Sequence of chain 1.C:
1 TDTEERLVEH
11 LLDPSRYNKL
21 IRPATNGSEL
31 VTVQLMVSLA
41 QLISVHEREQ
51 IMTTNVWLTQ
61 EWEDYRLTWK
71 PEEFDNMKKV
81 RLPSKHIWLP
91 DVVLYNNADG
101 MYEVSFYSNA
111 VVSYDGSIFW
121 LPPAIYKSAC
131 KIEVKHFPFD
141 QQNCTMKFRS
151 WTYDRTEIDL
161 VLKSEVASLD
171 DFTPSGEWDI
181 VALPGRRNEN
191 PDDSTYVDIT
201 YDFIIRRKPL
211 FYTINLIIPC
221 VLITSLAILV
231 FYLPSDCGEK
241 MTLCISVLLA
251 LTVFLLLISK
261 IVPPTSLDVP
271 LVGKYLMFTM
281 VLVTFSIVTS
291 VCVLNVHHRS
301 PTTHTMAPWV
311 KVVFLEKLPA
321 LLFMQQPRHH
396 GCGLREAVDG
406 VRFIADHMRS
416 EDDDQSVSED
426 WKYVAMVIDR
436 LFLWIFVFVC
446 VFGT

Sequence of chain 1.F:
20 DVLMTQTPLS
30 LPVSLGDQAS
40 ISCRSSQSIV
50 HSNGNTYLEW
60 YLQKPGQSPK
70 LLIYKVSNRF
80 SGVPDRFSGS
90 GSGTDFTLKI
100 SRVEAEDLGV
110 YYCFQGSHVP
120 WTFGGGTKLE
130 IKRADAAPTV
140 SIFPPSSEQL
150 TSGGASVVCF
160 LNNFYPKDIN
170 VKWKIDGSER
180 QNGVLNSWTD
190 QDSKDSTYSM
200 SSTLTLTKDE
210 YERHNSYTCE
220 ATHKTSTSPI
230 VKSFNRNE

Binding-site contacts:
Ligand atom C7 contacts residue TYR122 of chain 1.G at 4.2 Å (hydrophobic).
Ligand atom C4 contacts residue ASP202 of chain 1.C at 4.1 Å.
Ligand atom N2 contacts residue TYR122 of chain 1.G at 3.3 Å (h-bond).
Ligand atom C6 contacts residue ASN54 of chain 1.F at 3.5 Å.
Ligand atom C1 contacts residue ASP202 of chain 1.C at 3.8 Å.
Ligand atom O5 contacts residue ASN143 of chain 1.C at 2.3 Å (h-bond).
Ligand atom C8 contacts residue TYR121 of chain 1.G at 3.8 Å (hydrophobic).
Ligand atom N2 contacts residue ASN143 of chain 1.C at 2.9 Å (h-bond).
Ligand atom O3 contacts residue ARG186 of chain 1.C at 3.4 Å (salt-bridge).
Ligand atom C1 contacts residue ASN143 of chain 1.C at 1.4 Å.
Ligand atom C8 contacts residue ILE204 of chain 1.C at 3.7 Å (hydrophobic).
Ligand atom C3 contacts residue ARG186 of chain 1.C at 4.2 Å.
Ligand atom C2 contacts residue TYR122 of chain 1.G at 4.1 Å (hydrophobic).
Ligand atom C2 contacts residue ASP202 of chain 1.C at 4.2 Å.
Ligand atom N2 contacts residue ILE204 of chain 1.C at 4.0 Å.
Ligand atom C4 contacts residue ASN143 of chain 1.C at 4.2 Å.
Ligand atom O7 contacts residue ASN52 of chain 1.F at 3.7 Å.
Ligand atom C5 contacts residue ASP202 of chain 1.C at 3.7 Å.
Ligand atom O6 contacts residue ASN54 of chain 1.F at 3.2 Å (h-bond).
Ligand atom O7 contacts residue ARG186 of chain 1.C at 3.2 Å (salt-bridge).
Ligand atom C8 contacts residue ARG186 of chain 1.C at 3.7 Å.
Ligand atom O3 contacts residue ASN52 of chain 1.F at 3.8 Å.
Ligand atom C7 contacts residue ARG186 of chain 1.C at 3.2 Å.
Ligand atom N2 contacts residue ARG186 of chain 1.C at 3.6 Å.
Ligand atom C8 contacts residue TYR122 of chain 1.G at 4.0 Å (hydrophobic).
Ligand atom O5 contacts residue ARG186 of chain 1.C at 4.2 Å.
Ligand atom C3 contacts residue ASP202 of chain 1.C at 3.8 Å.
Ligand atom C2 contacts residue ASN143 of chain 1.C at 2.5 Å.
Ligand atom C3 contacts residue ASN143 of chain 1.C at 3.8 Å.
Ligand atom O5 contacts residue ASP202 of chain 1.C at 4.2 Å.
Ligand atom C7 contacts residue ASN143 of chain 1.C at 3.3 Å.
Ligand atom C3 contacts residue TYR122 of chain 1.G at 4.0 Å (hydrophobic).
Ligand atom C2 contacts residue ARG186 of chain 1.C at 4.0 Å.
Ligand atom O6 contacts residue ARG186 of chain 1.C at 3.9 Å.
Ligand atom C7 contacts residue ILE204 of chain 1.C at 4.0 Å (hydrophobic).
Ligand atom O4 contacts residue ASP202 of chain 1.C at 4.2 Å.
Ligand atom C6 contacts residue ARG186 of chain 1.C at 3.9 Å.
Ligand atom C7 contacts residue ASN52 of chain 1.F at 4.3 Å.
Ligand atom C5 contacts residue ASN143 of chain 1.C at 3.6 Å.
Ligand atom O7 contacts residue ASN143 of chain 1.C at 3.2 Å (h-bond).

This protein binds this small molecule.
Small molecule (SMILES): CC(=O)N[C@H]1[C@H](O[C@H]2[C@H](O)[C@@H](NC(C)=O)CO[C@@H]2CO)O[C@H](CO)[C@@H](O[C@@H]2O[C@H](CO)[C@@H](O)[C@H](O)[C@@H]2O)[C@@H]1O

Sequence of chain 1.G:
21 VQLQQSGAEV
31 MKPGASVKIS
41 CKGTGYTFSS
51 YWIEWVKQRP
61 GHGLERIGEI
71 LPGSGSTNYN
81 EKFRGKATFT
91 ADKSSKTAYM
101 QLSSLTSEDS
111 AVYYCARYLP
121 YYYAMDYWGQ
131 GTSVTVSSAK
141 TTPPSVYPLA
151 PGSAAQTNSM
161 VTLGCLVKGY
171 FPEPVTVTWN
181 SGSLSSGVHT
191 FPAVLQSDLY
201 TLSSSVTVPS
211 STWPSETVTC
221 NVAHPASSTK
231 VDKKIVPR